Sequence of chain 1.F:
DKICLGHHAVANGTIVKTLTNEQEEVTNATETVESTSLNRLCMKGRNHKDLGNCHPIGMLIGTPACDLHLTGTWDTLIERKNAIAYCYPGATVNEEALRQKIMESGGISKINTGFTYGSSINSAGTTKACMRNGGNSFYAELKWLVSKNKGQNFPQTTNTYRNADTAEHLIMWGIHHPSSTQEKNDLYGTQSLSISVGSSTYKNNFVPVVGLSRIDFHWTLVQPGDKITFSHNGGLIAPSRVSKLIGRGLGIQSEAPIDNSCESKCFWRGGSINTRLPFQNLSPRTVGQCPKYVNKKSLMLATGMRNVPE

Binding-site contacts:
Ligand atom C9 contacts residue GLU185 of chain 1.F at 3.4 Å.
Ligand atom C9 contacts residue TYR90 of chain 1.F at 4.2 Å (hydrophobic).
Ligand atom C7 contacts residue TRP146 of chain 1.F at 4.0 Å (hydrophobic).
Ligand atom C9 contacts residue SER222 of chain 1.F at 4.5 Å.
Ligand atom O2 contacts residue LYS130 of chain 1.F at 4.3 Å.
Ligand atom C2 contacts residue LYS130 of chain 1.F at 4.4 Å.
Ligand atom O9 contacts residue TYR90 of chain 1.F at 3.8 Å.
Ligand atom C10 contacts residue THR128 of chain 1.F at 4.1 Å.
Ligand atom C7 contacts residue GLU185 of chain 1.F at 4.4 Å.
Ligand atom C1 contacts residue THR129 of chain 1.F at 4.5 Å.
Ligand atom C9 contacts residue LEU189 of chain 1.F at 3.9 Å (hydrophobic).
Ligand atom O1B contacts residue TYR90 of chain 1.F at 4.3 Å.
Ligand atom O4 contacts residue THR128 of chain 1.F at 3.7 Å.
Ligand atom O8 contacts residue TRP146 of chain 1.F at 3.5 Å.
Ligand atom O9 contacts residue SER222 of chain 1.F at 3.1 Å.
Ligand atom O1A contacts residue LYS130 of chain 1.F at 2.7 Å (salt-bridge).
Ligand atom O1B contacts residue LEU221 of chain 1.F at 3.4 Å.
Ligand atom N5 contacts residue THR128 of chain 1.F at 3.3 Å (h-bond).
Ligand atom C4 contacts residue THR129 of chain 1.F at 4.5 Å.
Ligand atom O9 contacts residue GLU185 of chain 1.F at 2.8 Å (salt-bridge).
Ligand atom C1 contacts residue LYS130 of chain 1.F at 3.9 Å.
Ligand atom O9 contacts residue HIS178 of chain 1.F at 2.8 Å (h-bond).
Ligand atom O7 contacts residue LEU189 of chain 1.F at 4.0 Å.
Ligand atom C8 contacts residue TRP146 of chain 1.F at 4.0 Å (hydrophobic).
Ligand atom C11 contacts residue TRP146 of chain 1.F at 4.2 Å (hydrophobic).
Ligand atom C11 contacts residue GLY127 of chain 1.F at 3.6 Å.
Ligand atom C8 contacts residue GLU185 of chain 1.F at 3.5 Å.
Ligand atom O10 contacts residue LEU189 of chain 1.F at 3.7 Å.
Ligand atom C9 contacts residue TRP146 of chain 1.F at 3.8 Å (hydrophobic).
Ligand atom C5 contacts residue THR128 of chain 1.F at 4.1 Å.
Ligand atom O1A contacts residue THR129 of chain 1.F at 3.3 Å.
Ligand atom C3 contacts residue LYS130 of chain 1.F at 4.1 Å.
Ligand atom O8 contacts residue TYR90 of chain 1.F at 2.7 Å (h-bond).
Ligand atom C11 contacts residue VAL148 of chain 1.F at 4.5 Å (hydrophobic).
Ligand atom O9 contacts residue TRP146 of chain 1.F at 4.4 Å.
Ligand atom C8 contacts residue TYR90 of chain 1.F at 4.0 Å (hydrophobic).
Ligand atom C11 contacts residue THR128 of chain 1.F at 3.9 Å.
Ligand atom O7 contacts residue GLU185 of chain 1.F at 4.0 Å.
Ligand atom C4 contacts residue THR128 of chain 1.F at 3.6 Å.
Ligand atom C9 contacts residue HIS178 of chain 1.F at 3.3 Å.

The protein below binds the small molecule below.
Small molecule (SMILES): CC(=O)N[C@H]1[C@H]([C@H](O)[C@H](O)CO)O[C@@](O)(C(=O)O)C[C@@H]1O